Binding-site contacts:
Ligand atom C1 contacts residue LEU177 of chain 1.G at 3.7 Å (hydrophobic).
Ligand atom S1 contacts residue HIS97 of chain 1.G at 3.9 Å.
Ligand atom N1 contacts residue HIS99 of chain 1.G at 3.3 Å (h-bond).
Ligand atom C1 contacts residue ZN1 of chain 1.BA at 4.2 Å.
Ligand atom C6 contacts residue PRO181 of chain 1.G at 4.1 Å (hydrophobic).
Ligand atom O2 contacts residue THR178 of chain 1.G at 3.2 Å (h-bond).
Ligand atom C6 contacts residue PRO180 of chain 1.G at 3.4 Å (hydrophobic).
Ligand atom O1 contacts residue TRP188 of chain 1.G at 3.9 Å.
Ligand atom N1 contacts residue GLU103 of chain 1.G at 4.2 Å.
Ligand atom O1 contacts residue HIS116 of chain 1.G at 3.1 Å (h-bond).
Ligand atom C4 contacts residue LYS120 of chain 1.G at 4.0 Å.
Ligand atom C2 contacts residue ALA179 of chain 1.G at 4.3 Å (hydrophobic).
Ligand atom O1 contacts residue HIS97 of chain 1.G at 3.4 Å.
Ligand atom N1 contacts residue THR178 of chain 1.G at 2.6 Å (h-bond).
Ligand atom O2 contacts residue LEU177 of chain 1.G at 3.6 Å.
Ligand atom O3 contacts residue LYS120 of chain 1.G at 4.0 Å.
Ligand atom C7 contacts residue PRO180 of chain 1.G at 3.2 Å (hydrophobic).
Ligand atom N2 contacts residue ALA179 of chain 1.G at 3.8 Å.
Ligand atom O2 contacts residue ZN1 of chain 1.BA at 4.1 Å.
Ligand atom S1 contacts residue HIS116 of chain 1.G at 3.7 Å.
Ligand atom C1 contacts residue HIS97 of chain 1.G at 4.2 Å.
Ligand atom N2 contacts residue THR178 of chain 1.G at 4.2 Å.
Ligand atom C3 contacts residue LEU177 of chain 1.G at 4.2 Å (hydrophobic).
Ligand atom C7 contacts residue ALA179 of chain 1.G at 3.8 Å (hydrophobic).
Ligand atom O1 contacts residue VAL128 of chain 1.G at 3.7 Å.
Ligand atom O1 contacts residue VAL118 of chain 1.G at 3.7 Å.
Ligand atom S2 contacts residue LEU177 of chain 1.G at 3.8 Å.
Ligand atom O2 contacts residue TRP188 of chain 1.G at 3.3 Å.
Ligand atom N1 contacts residue ZN1 of chain 1.BA at 2.0 Å.
Ligand atom S1 contacts residue ZN1 of chain 1.BA at 3.1 Å.
Ligand atom C7 contacts residue LEU177 of chain 1.G at 4.1 Å (hydrophobic).
Ligand atom N1 contacts residue HIS97 of chain 1.G at 3.3 Å (h-bond).
Ligand atom S1 contacts residue THR178 of chain 1.G at 3.6 Å (h-bond).
Ligand atom N2 contacts residue LEU177 of chain 1.G at 3.8 Å.
Ligand atom S2 contacts residue VAL118 of chain 1.G at 4.3 Å.
Ligand atom O1 contacts residue ZN1 of chain 1.BA at 3.1 Å.
Ligand atom O2 contacts residue HIS116 of chain 1.G at 4.3 Å.
Ligand atom C2 contacts residue LEU177 of chain 1.G at 4.0 Å (hydrophobic).
Ligand atom N1 contacts residue HIS116 of chain 1.G at 3.2 Å (h-bond).
Ligand atom S1 contacts residue LEU177 of chain 1.G at 4.3 Å.

Sequence of chain 1.G:
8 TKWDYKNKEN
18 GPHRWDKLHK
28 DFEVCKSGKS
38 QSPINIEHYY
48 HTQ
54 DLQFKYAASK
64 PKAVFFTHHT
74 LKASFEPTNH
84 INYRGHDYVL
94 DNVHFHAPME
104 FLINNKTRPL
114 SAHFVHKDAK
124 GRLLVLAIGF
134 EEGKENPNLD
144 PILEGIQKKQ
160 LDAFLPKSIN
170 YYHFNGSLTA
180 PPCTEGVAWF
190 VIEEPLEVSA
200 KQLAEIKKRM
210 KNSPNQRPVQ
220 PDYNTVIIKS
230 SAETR

A protein and the small-molecule ligand that binds it are described below.
Small molecule (SMILES): CCOc1ccc2nc(S(N)(=O)=O)sc2c1